The small molecule below binds the protein below.
Small molecule (SMILES): NCc1cccc(N=Nc2cccc(CC(=O)O)c2)c1

Sequence of chain 1.B:
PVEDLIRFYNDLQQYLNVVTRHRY

Sequence of chain 1.A:
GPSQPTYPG

Binding-site contacts:
Ligand atom CG2 contacts residue LEU5 of chain 1.B at 4.1 Å (hydrophobic).
Ligand atom N contacts residue PRO8 of chain 1.A at 4.1 Å.
Ligand atom CD1 contacts residue GLY9 of chain 1.A at 4.4 Å.
Ligand atom N contacts residue GLY9 of chain 1.A at 1.3 Å.
Ligand atom O contacts residue PRO1 of chain 1.B at 2.2 Å (h-bond).
Ligand atom N contacts residue ZAB1 of chain 1.F at 3.8 Å.
Ligand atom CG2 contacts residue PHE8 of chain 1.B at 4.1 Å (hydrophobic).
Ligand atom CG1 contacts residue PHE8 of chain 1.B at 4.0 Å (hydrophobic).
Ligand atom C contacts residue PRO1 of chain 1.B at 1.3 Å (hydrophobic).
Ligand atom CK2 contacts residue LEU5 of chain 1.B at 4.0 Å (hydrophobic).
Ligand atom CL contacts residue LEU5 of chain 1.B at 4.3 Å (hydrophobic).
Ligand atom CK1 contacts residue PRO1 of chain 1.B at 3.8 Å (hydrophobic).
Ligand atom CA contacts residue GLY9 of chain 1.A at 2.5 Å.
Ligand atom CL contacts residue ASP4 of chain 1.B at 4.2 Å.
Ligand atom CJ2 contacts residue PHE8 of chain 1.B at 3.8 Å (hydrophobic).
Ligand atom CE contacts residue LEU5 of chain 1.B at 4.1 Å (hydrophobic).
Ligand atom CK2 contacts residue PHE8 of chain 1.B at 3.5 Å (hydrophobic).
Ligand atom O contacts residue VAL2 of chain 1.B at 4.1 Å.
Ligand atom CG2 contacts residue ZAB1 of chain 1.F at 3.4 Å.
Ligand atom CG1 contacts residue GLY9 of chain 1.A at 3.2 Å.
Ligand atom CD2 contacts residue LEU5 of chain 1.B at 3.6 Å (hydrophobic).
Ligand atom CM contacts residue ASP4 of chain 1.B at 4.0 Å.
Ligand atom C contacts residue ASP4 of chain 1.B at 4.3 Å.
Ligand atom CM contacts residue PRO1 of chain 1.B at 2.5 Å (hydrophobic).
Ligand atom CB contacts residue GLY9 of chain 1.A at 3.3 Å.
Ligand atom CG1 contacts residue PRO8 of chain 1.A at 4.2 Å (hydrophobic).
Ligand atom CA contacts residue PHE8 of chain 1.B at 3.9 Å (hydrophobic).
Ligand atom CA contacts residue ZAB1 of chain 1.F at 3.8 Å.
Ligand atom CB contacts residue PHE8 of chain 1.B at 3.8 Å (hydrophobic).
Ligand atom CJ2 contacts residue LEU5 of chain 1.B at 4.4 Å (hydrophobic).
Ligand atom C contacts residue VAL2 of chain 1.B at 4.3 Å (hydrophobic).
Ligand atom CA contacts residue LEU12 of chain 1.B at 3.8 Å (hydrophobic).
Ligand atom CD2 contacts residue ZAB1 of chain 1.F at 3.8 Å.
Ligand atom CB contacts residue ZAB1 of chain 1.F at 3.9 Å.